Sequence of chain 1.B:
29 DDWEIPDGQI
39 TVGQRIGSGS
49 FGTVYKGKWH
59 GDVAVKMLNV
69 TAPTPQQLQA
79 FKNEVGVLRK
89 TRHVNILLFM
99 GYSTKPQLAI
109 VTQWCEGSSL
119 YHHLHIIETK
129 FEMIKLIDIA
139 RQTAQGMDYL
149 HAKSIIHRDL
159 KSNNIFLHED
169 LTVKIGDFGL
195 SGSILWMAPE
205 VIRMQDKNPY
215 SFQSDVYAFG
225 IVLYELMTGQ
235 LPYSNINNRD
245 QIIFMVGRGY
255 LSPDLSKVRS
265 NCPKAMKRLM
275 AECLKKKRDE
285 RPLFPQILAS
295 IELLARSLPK

This small molecule binds to this protein.
Small molecule (SMILES): CCCS(=O)(=O)Nc1ccc(F)c(NC(=O)Nc2cc(NCCO)ncn2)c1F

Binding-site contacts:
Ligand atom C26 contacts residue LEU95 of chain 1.B at 2.9 Å (hydrophobic).
Ligand atom O24 contacts residue GLY177 of chain 1.B at 2.8 Å (h-bond).
Ligand atom C26 contacts residue PHE176 of chain 1.B at 3.6 Å (hydrophobic).
Ligand atom C17 contacts residue THR110 of chain 1.B at 3.7 Å.
Ligand atom C28 contacts residue TRP112 of chain 1.B at 3.8 Å (hydrophobic).
Ligand atom O29 contacts residue SER116 of chain 1.B at 3.6 Å.
Ligand atom O24 contacts residue ASP175 of chain 1.B at 3.0 Å (salt-bridge).
Ligand atom C28 contacts residue GLY115 of chain 1.B at 3.6 Å.
Ligand atom C13 contacts residue LEU95 of chain 1.B at 3.6 Å (hydrophobic).
Ligand atom C9 contacts residue PHE164 of chain 1.B at 3.5 Å (hydrophobic).
Ligand atom F18 contacts residue VAL63 of chain 1.B at 3.7 Å.
Ligand atom S21 contacts residue ASP175 of chain 1.B at 3.8 Å.
Ligand atom C16 contacts residue THR110 of chain 1.B at 3.8 Å.
Ligand atom C15 contacts residue ILE108 of chain 1.B at 3.7 Å (hydrophobic).
Ligand atom N10 contacts residue CYS113 of chain 1.B at 3.5 Å (h-bond).
Ligand atom S21 contacts residue GLY177 of chain 1.B at 3.8 Å.
Ligand atom N5 contacts residue THR110 of chain 1.B at 3.6 Å.
Ligand atom C22 contacts residue LEU86 of chain 1.B at 3.5 Å (hydrophobic).
Ligand atom N5 contacts residue ALA62 of chain 1.B at 3.5 Å.
Ligand atom N3 contacts residue PHE164 of chain 1.B at 3.4 Å.
Ligand atom C6 contacts residue THR110 of chain 1.B at 3.8 Å.
Ligand atom C25 contacts residue THR110 of chain 1.B at 3.6 Å.
Ligand atom N7 contacts residue CYS113 of chain 1.B at 3.0 Å (h-bond).
Ligand atom C4 contacts residue PHE164 of chain 1.B at 3.8 Å (hydrophobic).
Ligand atom C28 contacts residue CYS113 of chain 1.B at 3.4 Å (hydrophobic).
Ligand atom O29 contacts residue GLY115 of chain 1.B at 3.0 Å (h-bond).
Ligand atom C6 contacts residue ALA62 of chain 1.B at 3.4 Å (hydrophobic).
Ligand atom F18 contacts residue THR110 of chain 1.B at 3.6 Å.
Ligand atom F19 contacts residue ASP175 of chain 1.B at 3.2 Å.
Ligand atom C16 contacts residue ILE108 of chain 1.B at 3.8 Å (hydrophobic).
Ligand atom N20 contacts residue ASP175 of chain 1.B at 3.1 Å (salt-bridge).
Ligand atom C27 contacts residue TRP112 of chain 1.B at 3.6 Å (hydrophobic).
Ligand atom O24 contacts residue PHE176 of chain 1.B at 2.7 Å (h-bond).
Ligand atom C16 contacts residue LYS64 of chain 1.B at 3.6 Å.
Ligand atom C6 contacts residue GLN111 of chain 1.B at 3.3 Å.
Ligand atom F18 contacts residue ALA62 of chain 1.B at 3.6 Å.
Ligand atom F19 contacts residue LEU95 of chain 1.B at 3.3 Å.
Ligand atom N7 contacts residue TRP112 of chain 1.B at 3.8 Å.
Ligand atom F18 contacts residue LYS64 of chain 1.B at 3.5 Å.
Ligand atom N5 contacts residue LEU95 of chain 1.B at 3.8 Å.